Sequence of chain 1.JA:
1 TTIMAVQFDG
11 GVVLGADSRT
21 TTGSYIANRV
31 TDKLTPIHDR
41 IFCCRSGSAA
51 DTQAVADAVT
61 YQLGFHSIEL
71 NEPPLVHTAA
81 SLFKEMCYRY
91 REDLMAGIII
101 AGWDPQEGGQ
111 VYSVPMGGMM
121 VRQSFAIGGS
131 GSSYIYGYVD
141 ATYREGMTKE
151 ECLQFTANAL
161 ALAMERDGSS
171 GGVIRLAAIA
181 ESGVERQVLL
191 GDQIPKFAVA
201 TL

This small molecule binds to this protein.
Small molecule (SMILES): CC(C)C[C@H](NC(=O)[C@H](CCc1ccccc1)NC(=O)CN1CCOCC1)C(=O)N[C@@H](Cc1ccccc1)C(=O)N[C@@H](CC(C)C)[C@@H](O)[C@H](C)CO

Binding-site contacts:
Ligand atom C44 contacts residue GLY47 of chain 1.JA at 3.7 Å.
Ligand atom C26 contacts residue TYR114 of chain 1.KA at 2.8 Å (hydrophobic).
Ligand atom C59 contacts residue THR1 of chain 1.JA at 2.1 Å.
Ligand atom C43 contacts residue GLY47 of chain 1.JA at 3.2 Å.
Ligand atom C58 contacts residue THR1 of chain 1.JA at 2.7 Å.
Ligand atom C58 contacts residue LYS33 of chain 1.JA at 3.7 Å.
Ligand atom N41 contacts residue GLY47 of chain 1.JA at 2.9 Å (h-bond).
Ligand atom C14 contacts residue HIS116 of chain 1.KA at 3.9 Å.
Ligand atom C26 contacts residue SER118 of chain 1.KA at 2.9 Å.
Ligand atom C44 contacts residue THR1 of chain 1.JA at 3.6 Å.
Ligand atom C45 contacts residue THR20 of chain 1.JA at 2.8 Å.
Ligand atom C51 contacts residue THR1 of chain 1.JA at 1.4 Å.
Ligand atom C25 contacts residue TYR114 of chain 1.KA at 3.9 Å (hydrophobic).
Ligand atom C47 contacts residue LYS33 of chain 1.JA at 3.9 Å.
Ligand atom C31 contacts residue GLY47 of chain 1.JA at 3.4 Å.
Ligand atom C39 contacts residue GLY47 of chain 1.JA at 3.2 Å.
Ligand atom O29 contacts residue ALA49 of chain 1.JA at 3.0 Å (h-bond).
Ligand atom O60 contacts residue THR1 of chain 1.JA at 3.4 Å (h-bond).
Ligand atom C27 contacts residue TYR114 of chain 1.KA at 3.8 Å (hydrophobic).
Ligand atom C13 contacts residue HIS116 of chain 1.KA at 3.4 Å.
Ligand atom N30 contacts residue THR21 of chain 1.JA at 3.0 Å (h-bond).
Ligand atom O21 contacts residue THR21 of chain 1.JA at 3.7 Å.
Ligand atom C59 contacts residue SER130 of chain 1.JA at 3.6 Å.
Ligand atom O48 contacts residue THR1 of chain 1.JA at 2.3 Å (h-bond).
Ligand atom C23 contacts residue THR21 of chain 1.JA at 3.6 Å.
Ligand atom O40 contacts residue THR21 of chain 1.JA at 3.8 Å.
Ligand atom O48 contacts residue GLY47 of chain 1.JA at 3.6 Å (h-bond).
Ligand atom C15 contacts residue HIS116 of chain 1.KA at 3.4 Å.
Ligand atom C42 contacts residue THR1 of chain 1.JA at 2.4 Å.
Ligand atom C42 contacts residue GLY47 of chain 1.JA at 3.7 Å.
Ligand atom O40 contacts residue THR20 of chain 1.JA at 3.6 Å.
Ligand atom N41 contacts residue THR1 of chain 1.JA at 3.7 Å.
Ligand atom C46 contacts residue ARG45 of chain 1.JA at 3.9 Å.
Ligand atom C47 contacts residue THR1 of chain 1.JA at 1.5 Å.
Ligand atom C58 contacts residue SER169 of chain 1.JA at 2.9 Å.
Ligand atom C46 contacts residue THR1 of chain 1.JA at 3.9 Å.
Ligand atom C43 contacts residue THR1 of chain 1.JA at 2.5 Å.
Ligand atom C24 contacts residue THR20 of chain 1.JA at 3.6 Å.
Ligand atom C28 contacts residue THR21 of chain 1.JA at 3.7 Å.
Ligand atom C58 contacts residue ARG19 of chain 1.JA at 3.2 Å.

Sequence of chain 1.KA:
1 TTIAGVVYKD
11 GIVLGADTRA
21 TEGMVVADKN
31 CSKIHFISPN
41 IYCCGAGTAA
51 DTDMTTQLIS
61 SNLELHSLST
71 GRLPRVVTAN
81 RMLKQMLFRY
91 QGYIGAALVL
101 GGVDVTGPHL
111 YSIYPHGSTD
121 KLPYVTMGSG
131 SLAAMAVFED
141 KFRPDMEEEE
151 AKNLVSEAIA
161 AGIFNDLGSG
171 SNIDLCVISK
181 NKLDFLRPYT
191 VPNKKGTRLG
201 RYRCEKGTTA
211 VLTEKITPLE